Binding-site contacts:
Ligand atom NAC contacts residue ALA275 of chain 4.A at 3.5 Å.
Ligand atom CAG contacts residue ASN228 of chain 4.A at 3.3 Å.
Ligand atom CAL contacts residue THR114 of chain 4.A at 3.8 Å.
Ligand atom OAD contacts residue ASP112 of chain 4.A at 3.4 Å.
Ligand atom CAJ contacts residue VAL192 of chain 4.A at 3.7 Å (hydrophobic).
Ligand atom CAQ contacts residue ILE113 of chain 4.A at 3.9 Å (hydrophobic).
Ligand atom CAZ contacts residue VAL192 of chain 4.A at 3.6 Å (hydrophobic).
Ligand atom CAS contacts residue ASN228 of chain 4.A at 3.8 Å.
Ligand atom CAB contacts residue PHE131 of chain 4.A at 3.8 Å (hydrophobic).
Ligand atom CAM contacts residue PHE155 of chain 4.A at 3.8 Å (hydrophobic).
Ligand atom CAM contacts residue PRO177 of chain 4.A at 3.6 Å (hydrophobic).
Ligand atom CAI contacts residue PHE155 of chain 4.A at 3.1 Å (hydrophobic).
Ligand atom CAA contacts residue TYR153 of chain 4.A at 3.9 Å (hydrophobic).
Ligand atom CAA contacts residue PRO177 of chain 4.A at 3.5 Å (hydrophobic).
Ligand atom CAK contacts residue PHE155 of chain 4.A at 2.9 Å (hydrophobic).
Ligand atom CAS contacts residue TYR201 of chain 4.A at 3.7 Å (hydrophobic).
Ligand atom OAV contacts residue VAL190 of chain 4.A at 3.9 Å.
Ligand atom OAW contacts residue ILE111 of chain 4.A at 3.2 Å.
Ligand atom CBA contacts residue ILE111 of chain 4.A at 3.7 Å (hydrophobic).
Ligand atom CAN contacts residue PHE135 of chain 4.A at 3.4 Å (hydrophobic).
Ligand atom CAG contacts residue GLN202 of chain 4.A at 3.5 Å.
Ligand atom OAD contacts residue ILE113 of chain 4.A at 3.1 Å (h-bond).
Ligand atom CAH contacts residue VAL192 of chain 4.A at 3.5 Å (hydrophobic).
Ligand atom CAA contacts residue VAL179 of chain 4.A at 3.1 Å (hydrophobic).
Ligand atom CAJ contacts residue PHE135 of chain 4.A at 3.1 Å (hydrophobic).
Ligand atom CAE contacts residue PHE137 of chain 4.A at 3.9 Å (hydrophobic).
Ligand atom NAC contacts residue THR114 of chain 4.A at 3.1 Å (h-bond).
Ligand atom CAA contacts residue SER178 of chain 4.A at 3.5 Å.
Ligand atom CAF contacts residue ASN228 of chain 4.A at 3.8 Å.
Ligand atom CAF contacts residue TRP203 of chain 4.A at 3.7 Å (hydrophobic).
Ligand atom NAT contacts residue PHE155 of chain 4.A at 3.6 Å.
Ligand atom CAR contacts residue ASN228 of chain 4.A at 3.7 Å.
Ligand atom CAR contacts residue TYR201 of chain 4.A at 3.2 Å (hydrophobic).
Ligand atom CBB contacts residue ASN228 of chain 4.A at 3.7 Å.
Ligand atom CAH contacts residue PHE135 of chain 4.A at 3.4 Å (hydrophobic).
Ligand atom OAW contacts residue MET195 of chain 4.A at 3.5 Å.
Ligand atom CAB contacts residue PHE135 of chain 4.A at 3.8 Å (hydrophobic).
Ligand atom CAY contacts residue THR114 of chain 4.A at 3.8 Å.
Ligand atom CAF contacts residue GLN202 of chain 4.A at 3.5 Å.
Ligand atom NBE contacts residue TRP203 of chain 4.A at 3.8 Å.

Sequence of chain 5.C:
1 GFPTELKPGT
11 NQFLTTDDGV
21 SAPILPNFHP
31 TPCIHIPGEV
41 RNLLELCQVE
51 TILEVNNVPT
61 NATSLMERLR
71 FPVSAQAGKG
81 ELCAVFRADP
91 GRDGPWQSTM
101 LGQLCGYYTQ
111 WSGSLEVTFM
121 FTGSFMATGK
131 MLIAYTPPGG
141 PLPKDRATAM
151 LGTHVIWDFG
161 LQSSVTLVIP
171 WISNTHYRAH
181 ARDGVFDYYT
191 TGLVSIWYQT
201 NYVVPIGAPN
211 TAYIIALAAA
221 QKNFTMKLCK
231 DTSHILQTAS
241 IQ

Sequence of chain 4.C:
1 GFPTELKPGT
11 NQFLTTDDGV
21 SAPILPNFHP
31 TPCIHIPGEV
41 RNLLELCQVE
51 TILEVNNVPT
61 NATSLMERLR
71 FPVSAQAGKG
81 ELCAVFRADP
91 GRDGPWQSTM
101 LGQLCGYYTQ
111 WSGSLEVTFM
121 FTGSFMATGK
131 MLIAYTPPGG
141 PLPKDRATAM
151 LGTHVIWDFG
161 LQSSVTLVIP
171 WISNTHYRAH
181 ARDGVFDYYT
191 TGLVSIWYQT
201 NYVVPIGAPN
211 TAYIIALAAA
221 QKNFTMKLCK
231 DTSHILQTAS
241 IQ

A protein and the small-molecule ligand that binds it are described below.
Small molecule (SMILES): CCO/N=C/c1ccc(OCC[C@@H](C)CCN2CCN(c3ccnc(N)c3)C2=O)cc1

Sequence of chain 4.A:
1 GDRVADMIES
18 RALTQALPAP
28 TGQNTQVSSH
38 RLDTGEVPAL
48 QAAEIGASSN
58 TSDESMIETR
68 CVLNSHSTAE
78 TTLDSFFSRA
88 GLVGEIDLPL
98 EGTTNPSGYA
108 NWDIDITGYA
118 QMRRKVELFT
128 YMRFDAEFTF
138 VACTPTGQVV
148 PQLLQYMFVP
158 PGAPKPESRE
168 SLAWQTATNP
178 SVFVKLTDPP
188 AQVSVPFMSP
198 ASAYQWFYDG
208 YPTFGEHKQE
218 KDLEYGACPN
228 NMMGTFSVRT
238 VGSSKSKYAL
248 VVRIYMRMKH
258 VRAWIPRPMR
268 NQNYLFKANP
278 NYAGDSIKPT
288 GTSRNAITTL